Sequence of chain 1.A:
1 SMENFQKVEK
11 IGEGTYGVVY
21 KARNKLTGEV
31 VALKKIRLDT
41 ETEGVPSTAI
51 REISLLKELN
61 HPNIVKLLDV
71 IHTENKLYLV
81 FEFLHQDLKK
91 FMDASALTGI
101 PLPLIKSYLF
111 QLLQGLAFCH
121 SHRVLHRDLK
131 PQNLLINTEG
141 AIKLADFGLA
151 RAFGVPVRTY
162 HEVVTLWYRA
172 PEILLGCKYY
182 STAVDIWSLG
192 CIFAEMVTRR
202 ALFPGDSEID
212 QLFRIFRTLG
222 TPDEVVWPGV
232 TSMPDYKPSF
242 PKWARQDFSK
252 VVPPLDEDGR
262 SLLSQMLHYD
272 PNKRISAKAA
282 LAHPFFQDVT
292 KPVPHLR

Binding-site contacts:
Ligand atom C13 contacts residue ASP87 of chain 1.A at 3.8 Å.
Ligand atom C15 contacts residue LEU84 of chain 1.A at 3.4 Å (hydrophobic).
Ligand atom C13 contacts residue GLN86 of chain 1.A at 3.5 Å.
Ligand atom C15 contacts residue HIS85 of chain 1.A at 3.8 Å.
Ligand atom N05 contacts residue LEU84 of chain 1.A at 3.3 Å (h-bond).
Ligand atom C07 contacts residue LEU135 of chain 1.A at 3.5 Å (hydrophobic).
Ligand atom C24 contacts residue GLY14 of chain 1.A at 3.9 Å.
Ligand atom C02 contacts residue ALA32 of chain 1.A at 3.7 Å (hydrophobic).
Ligand atom N06 contacts residue LEU135 of chain 1.A at 3.4 Å.
Ligand atom O29 contacts residue ALA145 of chain 1.A at 3.6 Å.
Ligand atom O20 contacts residue ILE11 of chain 1.A at 3.9 Å.
Ligand atom C03 contacts residue LEU135 of chain 1.A at 3.7 Å (hydrophobic).
Ligand atom C28 contacts residue ALA145 of chain 1.A at 3.9 Å (hydrophobic).
Ligand atom O20 contacts residue LYS90 of chain 1.A at 3.5 Å (salt-bridge).
Ligand atom C28 contacts residue ASN133 of chain 1.A at 3.9 Å.
Ligand atom C25 contacts residue GLY14 of chain 1.A at 3.8 Å.
Ligand atom C27 contacts residue ASP146 of chain 1.A at 3.9 Å.
Ligand atom C16 contacts residue ILE11 of chain 1.A at 3.8 Å (hydrophobic).
Ligand atom C09 contacts residue ILE11 of chain 1.A at 3.6 Å (hydrophobic).
Ligand atom C04 contacts residue ALA32 of chain 1.A at 3.4 Å (hydrophobic).
Ligand atom C04 contacts residue LEU84 of chain 1.A at 3.9 Å (hydrophobic).
Ligand atom C27 contacts residue ASN133 of chain 1.A at 3.8 Å.
Ligand atom C11 contacts residue LEU135 of chain 1.A at 3.6 Å (hydrophobic).
Ligand atom C04 contacts residue GLU82 of chain 1.A at 3.4 Å.
Ligand atom C11 contacts residue LEU84 of chain 1.A at 3.9 Å (hydrophobic).
Ligand atom C04 contacts residue LEU135 of chain 1.A at 3.7 Å (hydrophobic).
Ligand atom C15 contacts residue PHE83 of chain 1.A at 3.4 Å (hydrophobic).
Ligand atom C01 contacts residue PHE81 of chain 1.A at 3.5 Å (hydrophobic).
Ligand atom C25 contacts residue VAL19 of chain 1.A at 3.8 Å (hydrophobic).
Ligand atom O29 contacts residue ASP146 of chain 1.A at 3.8 Å.
Ligand atom C16 contacts residue PHE83 of chain 1.A at 3.5 Å (hydrophobic).
Ligand atom N12 contacts residue LEU84 of chain 1.A at 2.7 Å (h-bond).
Ligand atom C14 contacts residue LEU84 of chain 1.A at 3.6 Å (hydrophobic).
Ligand atom C14 contacts residue HIS85 of chain 1.A at 3.6 Å.
Ligand atom C13 contacts residue LEU84 of chain 1.A at 3.1 Å (hydrophobic).
Ligand atom C22 contacts residue GLN132 of chain 1.A at 3.7 Å.
Ligand atom C03 contacts residue ALA32 of chain 1.A at 3.6 Å (hydrophobic).
Ligand atom C10 contacts residue ILE11 of chain 1.A at 3.4 Å (hydrophobic).
Ligand atom N05 contacts residue LEU135 of chain 1.A at 3.6 Å.
Ligand atom C10 contacts residue LEU135 of chain 1.A at 3.5 Å (hydrophobic).

A protein and the small-molecule ligand that binds it are described below.
Small molecule (SMILES): CCc1cnn2c(NCc3ccc[n+](O)c3)cc(N3CCCC[C@H]3CCO)nc12